Sequence of chain 1.A:
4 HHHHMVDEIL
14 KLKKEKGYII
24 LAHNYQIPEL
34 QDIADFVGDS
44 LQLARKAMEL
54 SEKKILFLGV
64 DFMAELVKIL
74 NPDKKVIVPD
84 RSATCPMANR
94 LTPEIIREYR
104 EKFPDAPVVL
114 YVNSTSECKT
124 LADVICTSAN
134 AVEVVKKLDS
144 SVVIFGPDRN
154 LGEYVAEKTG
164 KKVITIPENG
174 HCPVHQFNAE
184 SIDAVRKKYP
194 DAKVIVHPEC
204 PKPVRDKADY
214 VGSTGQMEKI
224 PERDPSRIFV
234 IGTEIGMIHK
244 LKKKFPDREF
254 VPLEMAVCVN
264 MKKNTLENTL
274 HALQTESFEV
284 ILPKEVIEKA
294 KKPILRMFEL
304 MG

A small-molecule ligand and the protein it binds are described below.
Small molecule (SMILES): O=C(O)c1cccnc1C(=O)O

Binding-site contacts:
Ligand atom N1 contacts residue TYR114 of chain 1.A at 3.9 Å.
Ligand atom N1 contacts residue HIS200 of chain 1.A at 2.9 Å (h-bond).
Ligand atom C2 contacts residue TYR114 of chain 1.A at 4.1 Å (hydrophobic).
Ligand atom C6 contacts residue SF41 of chain 1.B at 4.1 Å.
Ligand atom C8 contacts residue ASP42 of chain 1.A at 3.8 Å.
Ligand atom C8 contacts residue SER43 of chain 1.A at 3.3 Å.
Ligand atom C4 contacts residue TYR114 of chain 1.A at 4.0 Å (hydrophobic).
Ligand atom O4 contacts residue HIS26 of chain 1.A at 2.7 Å (h-bond).
Ligand atom N1 contacts residue TYR28 of chain 1.A at 3.4 Å (h-bond).
Ligand atom C6 contacts residue TYR28 of chain 1.A at 3.7 Å (hydrophobic).
Ligand atom O3 contacts residue VAL115 of chain 1.A at 3.9 Å.
Ligand atom C7 contacts residue ASP42 of chain 1.A at 4.2 Å.
Ligand atom C5 contacts residue TYR114 of chain 1.A at 3.7 Å (hydrophobic).
Ligand atom O4 contacts residue ASP42 of chain 1.A at 3.4 Å.
Ligand atom O2 contacts residue THR217 of chain 1.A at 2.7 Å (h-bond).
Ligand atom C2 contacts residue HIS200 of chain 1.A at 3.7 Å.
Ligand atom O4 contacts residue MET66 of chain 1.A at 4.0 Å.
Ligand atom N1 contacts residue GLU202 of chain 1.A at 3.8 Å.
Ligand atom C6 contacts residue TYR114 of chain 1.A at 3.7 Å (hydrophobic).
Ligand atom C8 contacts residue HIS26 of chain 1.A at 3.6 Å.
Ligand atom O1 contacts residue TYR28 of chain 1.A at 4.2 Å.
Ligand atom O1 contacts residue HIS200 of chain 1.A at 3.0 Å (h-bond).
Ligand atom C5 contacts residue SF41 of chain 1.B at 3.5 Å.
Ligand atom O4 contacts residue SER43 of chain 1.A at 2.5 Å (h-bond).
Ligand atom O1 contacts residue SER216 of chain 1.A at 3.5 Å.
Ligand atom C3 contacts residue HIS26 of chain 1.A at 3.8 Å.
Ligand atom C3 contacts residue TYR114 of chain 1.A at 4.2 Å (hydrophobic).
Ligand atom O1 contacts residue THR217 of chain 1.A at 2.9 Å (h-bond).
Ligand atom C6 contacts residue HIS200 of chain 1.A at 3.6 Å.
Ligand atom C7 contacts residue SER216 of chain 1.A at 4.3 Å.
Ligand atom O3 contacts residue SER43 of chain 1.A at 3.2 Å.
Ligand atom C6 contacts residue GLU202 of chain 1.A at 3.1 Å.
Ligand atom O3 contacts residue ASP42 of chain 1.A at 4.0 Å.
Ligand atom C4 contacts residue HIS26 of chain 1.A at 4.1 Å.
Ligand atom O2 contacts residue ASP42 of chain 1.A at 3.0 Å.
Ligand atom C7 contacts residue THR217 of chain 1.A at 3.1 Å.
Ligand atom C4 contacts residue MET66 of chain 1.A at 4.0 Å (hydrophobic).
Ligand atom C2 contacts residue TYR28 of chain 1.A at 4.2 Å (hydrophobic).
Ligand atom C5 contacts residue GLU202 of chain 1.A at 3.8 Å.
Ligand atom C7 contacts residue HIS200 of chain 1.A at 3.8 Å.